A small-molecule ligand and the protein it binds are described below.
Small molecule (SMILES): Cc1cc(CCCCCCCOc2ccc(C3=N[C@@H](C)CO3)cc2)on1

Sequence of chain 6.A:
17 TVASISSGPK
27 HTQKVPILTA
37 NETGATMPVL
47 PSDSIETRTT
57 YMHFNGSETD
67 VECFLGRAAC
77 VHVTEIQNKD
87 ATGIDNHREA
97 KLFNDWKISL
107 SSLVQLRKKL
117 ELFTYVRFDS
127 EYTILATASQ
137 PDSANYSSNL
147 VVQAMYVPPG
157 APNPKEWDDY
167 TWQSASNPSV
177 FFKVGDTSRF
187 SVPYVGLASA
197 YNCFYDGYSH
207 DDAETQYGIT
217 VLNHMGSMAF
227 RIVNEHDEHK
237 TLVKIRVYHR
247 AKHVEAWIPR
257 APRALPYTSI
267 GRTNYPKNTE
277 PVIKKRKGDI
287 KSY

Sequence of chain 6.C:
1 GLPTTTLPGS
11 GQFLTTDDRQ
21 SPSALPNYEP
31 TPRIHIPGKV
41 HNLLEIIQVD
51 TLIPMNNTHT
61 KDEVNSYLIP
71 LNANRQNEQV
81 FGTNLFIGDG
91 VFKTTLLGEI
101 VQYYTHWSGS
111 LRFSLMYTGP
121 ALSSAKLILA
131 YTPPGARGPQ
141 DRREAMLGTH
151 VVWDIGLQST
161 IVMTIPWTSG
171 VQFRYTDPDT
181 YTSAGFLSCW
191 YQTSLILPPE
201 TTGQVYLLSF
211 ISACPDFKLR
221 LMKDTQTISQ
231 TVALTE

Binding-site contacts:
Ligand atom C7C contacts residue TYR128 of chain 6.A at 3.6 Å (hydrophobic).
Ligand atom C2B contacts residue MET221 of chain 6.A at 3.6 Å (hydrophobic).
Ligand atom N2 contacts residue PHE186 of chain 6.A at 3.7 Å.
Ligand atom C7C contacts residue TYR197 of chain 6.A at 3.8 Å (hydrophobic).
Ligand atom C5C contacts residue TYR128 of chain 6.A at 3.5 Å (hydrophobic).
Ligand atom C3B contacts residue MET221 of chain 6.A at 4.0 Å (hydrophobic).
Ligand atom C3C contacts residue VAL188 of chain 6.A at 3.3 Å (hydrophobic).
Ligand atom C31 contacts residue ALA150 of chain 6.A at 3.5 Å (hydrophobic).
Ligand atom O1 contacts residue PHE186 of chain 6.A at 3.5 Å.
Ligand atom C31 contacts residue PRO174 of chain 6.A at 3.4 Å (hydrophobic).
Ligand atom C4 contacts residue MET224 of chain 6.A at 3.8 Å (hydrophobic).
Ligand atom C5C contacts residue ILE104 of chain 6.A at 3.6 Å (hydrophobic).
Ligand atom CM1 contacts residue SER107 of chain 6.A at 3.6 Å.
Ligand atom C1B contacts residue MET221 of chain 6.A at 4.0 Å (hydrophobic).
Ligand atom C4 contacts residue TYR152 of chain 6.A at 3.9 Å (hydrophobic).
Ligand atom O1B contacts residue TYR128 of chain 6.A at 3.9 Å.
Ligand atom C6B contacts residue TYR197 of chain 6.A at 3.6 Å (hydrophobic).
Ligand atom O1 contacts residue VAL188 of chain 6.A at 3.8 Å.
Ligand atom C3 contacts residue PHE186 of chain 6.A at 3.8 Å (hydrophobic).
Ligand atom N2 contacts residue PRO174 of chain 6.A at 3.9 Å.
Ligand atom C4 contacts residue PHE186 of chain 6.A at 3.6 Å (hydrophobic).
Ligand atom C4C contacts residue TYR152 of chain 6.A at 3.8 Å (hydrophobic).
Ligand atom C6C contacts residue MET221 of chain 6.A at 3.7 Å (hydrophobic).
Ligand atom C4C contacts residue ILE104 of chain 6.A at 3.7 Å (hydrophobic).
Ligand atom O1 contacts residue TYR152 of chain 6.A at 3.9 Å.
Ligand atom C31 contacts residue VAL176 of chain 6.A at 3.3 Å (hydrophobic).
Ligand atom C2C contacts residue VAL188 of chain 6.A at 3.2 Å (hydrophobic).
Ligand atom O1 contacts residue ALA24 of chain 6.C at 3.6 Å.
Ligand atom C6C contacts residue VAL191 of chain 6.A at 3.2 Å (hydrophobic).
Ligand atom C3 contacts residue PRO174 of chain 6.A at 3.8 Å (hydrophobic).
Ligand atom C1C contacts residue TYR152 of chain 6.A at 4.0 Å (hydrophobic).
Ligand atom C31 contacts residue SER175 of chain 6.A at 3.6 Å.
Ligand atom C5 contacts residue PHE186 of chain 6.A at 3.5 Å (hydrophobic).
Ligand atom O1B contacts residue ILE104 of chain 6.A at 3.8 Å.
Ligand atom C5 contacts residue TYR152 of chain 6.A at 3.8 Å (hydrophobic).
Ligand atom C5B contacts residue TYR197 of chain 6.A at 3.7 Å (hydrophobic).
Ligand atom C3C contacts residue TYR128 of chain 6.A at 3.9 Å (hydrophobic).
Ligand atom O1B contacts residue MET221 of chain 6.A at 3.4 Å.
Ligand atom N2 contacts residue ALA24 of chain 6.C at 3.4 Å.
Ligand atom C5B contacts residue LEU106 of chain 6.A at 3.7 Å (hydrophobic).